Binding-site contacts:
Ligand atom C6 contacts residue ASN75 of chain 1.A at 3.8 Å.
Ligand atom C3 contacts residue NAG1 of chain 1.N at 3.3 Å.
Ligand atom O6 contacts residue THR48 of chain 1.B at 4.0 Å.
Ligand atom C8 contacts residue PHE98 of chain 1.A at 3.6 Å (hydrophobic).
Ligand atom C8 contacts residue ASN75 of chain 1.A at 3.0 Å.
Ligand atom C4 contacts residue NAG1 of chain 1.N at 2.9 Å.
Ligand atom C6 contacts residue NAG1 of chain 1.N at 3.4 Å.
Ligand atom O6 contacts residue ASN75 of chain 1.A at 3.8 Å.
Ligand atom C6 contacts residue THR48 of chain 1.B at 4.4 Å.
Ligand atom O7 contacts residue MET126 of chain 1.A at 3.1 Å.
Ligand atom C4 contacts residue ASN75 of chain 1.A at 4.0 Å.
Ligand atom O7 contacts residue ASN75 of chain 1.A at 3.2 Å (h-bond).
Ligand atom C2 contacts residue NAG1 of chain 1.N at 4.1 Å.
Ligand atom O5 contacts residue THR48 of chain 1.B at 4.0 Å.
Ligand atom C3 contacts residue ASN75 of chain 1.A at 3.5 Å.
Ligand atom C8 contacts residue MET126 of chain 1.A at 3.7 Å (hydrophobic).
Ligand atom O5 contacts residue ASN75 of chain 1.A at 2.1 Å (h-bond).
Ligand atom C5 contacts residue ASN75 of chain 1.A at 3.2 Å.
Ligand atom O3 contacts residue NAG1 of chain 1.N at 2.4 Å (h-bond).
Ligand atom O4 contacts residue NAG1 of chain 1.N at 1.6 Å.
Ligand atom C6 contacts residue CYS45 of chain 1.B at 4.4 Å (hydrophobic).
Ligand atom C7 contacts residue MET126 of chain 1.A at 3.8 Å (hydrophobic).
Ligand atom C5 contacts residue NAG1 of chain 1.N at 3.7 Å.
Ligand atom O6 contacts residue CYS45 of chain 1.B at 3.4 Å (h-bond).
Ligand atom C2 contacts residue ASN75 of chain 1.A at 2.6 Å.
Ligand atom C1 contacts residue ASN75 of chain 1.A at 1.3 Å.
Ligand atom O6 contacts residue GLU46 of chain 1.B at 3.8 Å.
Ligand atom N2 contacts residue ASN75 of chain 1.A at 3.0 Å (h-bond).
Ligand atom O6 contacts residue NAG1 of chain 1.N at 4.1 Å.
Ligand atom C7 contacts residue ASN75 of chain 1.A at 2.8 Å.

Sequence of chain 1.B:
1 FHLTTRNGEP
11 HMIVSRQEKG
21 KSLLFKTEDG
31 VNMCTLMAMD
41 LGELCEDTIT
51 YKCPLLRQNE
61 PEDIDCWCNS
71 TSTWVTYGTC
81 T

The small molecule below binds the protein below.
Small molecule (SMILES): CC(=O)N[C@@H]1[C@@H](O)[C@H](O)[C@@H](CO)O[C@H]1O

Sequence of chain 1.A:
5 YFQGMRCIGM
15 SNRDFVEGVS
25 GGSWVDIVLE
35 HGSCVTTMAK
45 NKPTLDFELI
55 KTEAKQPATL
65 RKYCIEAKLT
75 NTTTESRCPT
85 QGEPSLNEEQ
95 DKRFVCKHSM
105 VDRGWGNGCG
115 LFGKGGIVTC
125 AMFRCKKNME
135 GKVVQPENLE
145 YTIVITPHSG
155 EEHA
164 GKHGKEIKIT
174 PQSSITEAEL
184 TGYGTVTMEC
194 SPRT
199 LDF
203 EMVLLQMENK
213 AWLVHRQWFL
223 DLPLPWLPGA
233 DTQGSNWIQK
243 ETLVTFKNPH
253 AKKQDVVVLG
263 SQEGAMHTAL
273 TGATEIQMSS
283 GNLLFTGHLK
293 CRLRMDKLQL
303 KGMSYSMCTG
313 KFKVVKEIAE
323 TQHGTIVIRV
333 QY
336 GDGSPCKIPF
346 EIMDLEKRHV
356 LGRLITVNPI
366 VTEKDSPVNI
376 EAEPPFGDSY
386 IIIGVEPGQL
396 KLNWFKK